This small molecule binds to this protein.
Small molecule (SMILES): O=c1ccn(-c2cccc(C(F)(F)F)c2)nc1-c1ccnn1-c1ccccc1F

Sequence of chain 1.A:
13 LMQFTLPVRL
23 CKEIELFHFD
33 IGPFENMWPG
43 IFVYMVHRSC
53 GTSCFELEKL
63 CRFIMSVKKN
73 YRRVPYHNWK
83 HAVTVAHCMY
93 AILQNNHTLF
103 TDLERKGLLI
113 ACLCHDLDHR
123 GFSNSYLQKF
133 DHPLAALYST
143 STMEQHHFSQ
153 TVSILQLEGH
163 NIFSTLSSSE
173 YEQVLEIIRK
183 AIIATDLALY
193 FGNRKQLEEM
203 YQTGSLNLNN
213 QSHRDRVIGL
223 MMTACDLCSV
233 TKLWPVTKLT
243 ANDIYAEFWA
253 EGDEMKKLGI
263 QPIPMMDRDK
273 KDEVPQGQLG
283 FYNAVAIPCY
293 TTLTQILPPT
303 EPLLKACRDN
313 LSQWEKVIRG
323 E

Binding-site contacts:
Ligand atom C28 contacts residue PHE250 of chain 1.A at 3.8 Å (hydrophobic).
Ligand atom C3 contacts residue PHE283 of chain 1.A at 3.6 Å (hydrophobic).
Ligand atom N6 contacts residue PHE283 of chain 1.A at 3.4 Å.
Ligand atom C28 contacts residue TYR78 of chain 1.A at 4.1 Å (hydrophobic).
Ligand atom F29 contacts residue PHE283 of chain 1.A at 3.9 Å.
Ligand atom N5 contacts residue LEU229 of chain 1.A at 3.8 Å.
Ligand atom N1 contacts residue PHE250 of chain 1.A at 4.0 Å.
Ligand atom C13 contacts residue PHE283 of chain 1.A at 3.7 Å (hydrophobic).
Ligand atom C26 contacts residue HIS79 of chain 1.A at 4.0 Å.
Ligand atom C28 contacts residue ILE246 of chain 1.A at 3.7 Å (hydrophobic).
Ligand atom C12 contacts residue PHE250 of chain 1.A at 3.9 Å (hydrophobic).
Ligand atom C27 contacts residue PHE250 of chain 1.A at 3.8 Å (hydrophobic).
Ligand atom N1 contacts residue PHE283 of chain 1.A at 3.2 Å.
Ligand atom F29 contacts residue LEU229 of chain 1.A at 3.1 Å.
Ligand atom C9 contacts residue ILE246 of chain 1.A at 4.0 Å (hydrophobic).
Ligand atom C12 contacts residue PHE283 of chain 1.A at 3.6 Å (hydrophobic).
Ligand atom C27 contacts residue HIS79 of chain 1.A at 3.7 Å.
Ligand atom C10 contacts residue PHE283 of chain 1.A at 3.9 Å (hydrophobic).
Ligand atom O16 contacts residue GLN280 of chain 1.A at 2.8 Å (h-bond).
Ligand atom C9 contacts residue VAL232 of chain 1.A at 3.9 Å (hydrophobic).
Ligand atom C9 contacts residue SER231 of chain 1.A at 3.8 Å.
Ligand atom C8 contacts residue PHE283 of chain 1.A at 3.3 Å (hydrophobic).
Ligand atom C15 contacts residue PHE283 of chain 1.A at 3.7 Å (hydrophobic).
Ligand atom C15 contacts residue MET267 of chain 1.A at 4.0 Å (hydrophobic).
Ligand atom N5 contacts residue TYR78 of chain 1.A at 3.9 Å.
Ligand atom C22 contacts residue LEU189 of chain 1.A at 3.9 Å (hydrophobic).
Ligand atom C11 contacts residue PHE250 of chain 1.A at 3.9 Å (hydrophobic).
Ligand atom C21 contacts residue LEU189 of chain 1.A at 3.9 Å (hydrophobic).
Ligand atom C11 contacts residue TYR247 of chain 1.A at 3.7 Å (hydrophobic).
Ligand atom C8 contacts residue ILE246 of chain 1.A at 4.0 Å (hydrophobic).
Ligand atom C8 contacts residue VAL232 of chain 1.A at 3.8 Å (hydrophobic).
Ligand atom C12 contacts residue MET267 of chain 1.A at 3.6 Å (hydrophobic).
Ligand atom C11 contacts residue PHE283 of chain 1.A at 3.8 Å (hydrophobic).
Ligand atom C2 contacts residue PHE283 of chain 1.A at 3.6 Å (hydrophobic).
Ligand atom C20 contacts residue PHE250 of chain 1.A at 3.9 Å (hydrophobic).
Ligand atom C11 contacts residue GLN280 of chain 1.A at 3.6 Å.
Ligand atom N6 contacts residue PHE250 of chain 1.A at 3.9 Å.
Ligand atom C9 contacts residue LEU229 of chain 1.A at 4.0 Å (hydrophobic).
Ligand atom C10 contacts residue GLN280 of chain 1.A at 3.5 Å.
Ligand atom F29 contacts residue LEU189 of chain 1.A at 3.7 Å.